Sequence of chain 1.B:
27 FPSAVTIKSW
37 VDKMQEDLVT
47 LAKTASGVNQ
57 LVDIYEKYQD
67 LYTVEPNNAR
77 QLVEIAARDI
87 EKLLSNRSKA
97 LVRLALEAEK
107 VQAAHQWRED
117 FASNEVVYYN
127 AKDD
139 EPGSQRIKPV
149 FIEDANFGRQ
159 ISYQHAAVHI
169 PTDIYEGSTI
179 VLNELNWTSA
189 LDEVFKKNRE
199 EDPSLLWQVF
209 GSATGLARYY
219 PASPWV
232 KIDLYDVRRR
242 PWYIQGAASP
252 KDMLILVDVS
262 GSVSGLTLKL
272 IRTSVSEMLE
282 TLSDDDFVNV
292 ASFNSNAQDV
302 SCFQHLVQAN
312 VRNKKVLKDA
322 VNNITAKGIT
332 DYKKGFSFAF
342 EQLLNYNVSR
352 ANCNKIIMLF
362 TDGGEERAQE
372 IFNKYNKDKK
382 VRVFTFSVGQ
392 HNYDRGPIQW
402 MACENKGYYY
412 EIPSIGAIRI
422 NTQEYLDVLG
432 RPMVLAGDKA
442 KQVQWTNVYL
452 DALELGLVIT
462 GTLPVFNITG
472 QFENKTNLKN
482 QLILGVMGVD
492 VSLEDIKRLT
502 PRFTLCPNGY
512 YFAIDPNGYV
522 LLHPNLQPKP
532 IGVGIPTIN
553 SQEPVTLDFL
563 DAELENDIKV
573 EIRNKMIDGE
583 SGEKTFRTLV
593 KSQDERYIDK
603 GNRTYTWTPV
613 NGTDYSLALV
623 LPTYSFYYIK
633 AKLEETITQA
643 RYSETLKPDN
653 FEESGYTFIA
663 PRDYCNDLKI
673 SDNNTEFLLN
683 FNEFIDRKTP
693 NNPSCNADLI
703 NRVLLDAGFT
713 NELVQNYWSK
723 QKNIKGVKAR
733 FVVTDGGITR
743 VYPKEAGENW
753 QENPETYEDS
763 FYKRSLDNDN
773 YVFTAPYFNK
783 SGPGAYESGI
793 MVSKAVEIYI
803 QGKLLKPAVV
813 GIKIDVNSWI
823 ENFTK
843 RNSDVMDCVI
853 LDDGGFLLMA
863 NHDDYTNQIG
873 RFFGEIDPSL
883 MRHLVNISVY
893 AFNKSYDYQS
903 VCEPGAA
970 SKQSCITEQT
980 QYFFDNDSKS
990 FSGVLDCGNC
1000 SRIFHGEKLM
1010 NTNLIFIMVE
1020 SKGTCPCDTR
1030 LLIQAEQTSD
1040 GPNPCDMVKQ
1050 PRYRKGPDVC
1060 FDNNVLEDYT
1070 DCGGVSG

The small molecule below binds the protein below.
Small molecule (SMILES): CC(=O)N[C@@H]1[C@@H](O)[C@H](O)[C@@H](CO)O[C@H]1O

Binding-site contacts:
Ligand atom O3 contacts residue LYS88 of chain 1.B at 3.2 Å.
Ligand atom C6 contacts residue LYS88 of chain 1.B at 3.9 Å.
Ligand atom C8 contacts residue ASN92 of chain 1.B at 4.2 Å.
Ligand atom C7 contacts residue ASN92 of chain 1.B at 4.2 Å.
Ligand atom O3 contacts residue ASN92 of chain 1.B at 3.4 Å (h-bond).
Ligand atom O7 contacts residue GLU199 of chain 1.B at 2.8 Å (salt-bridge).
Ligand atom C3 contacts residue ASN92 of chain 1.B at 3.7 Å.
Ligand atom C1 contacts residue ASP200 of chain 1.B at 4.2 Å.
Ligand atom O6 contacts residue LYS88 of chain 1.B at 4.2 Å.
Ligand atom O5 contacts residue LYS88 of chain 1.B at 4.2 Å.
Ligand atom N2 contacts residue ASN92 of chain 1.B at 3.3 Å (h-bond).
Ligand atom C1 contacts residue ASN92 of chain 1.B at 1.4 Å.
Ligand atom O5 contacts residue ASN92 of chain 1.B at 2.4 Å (h-bond).
Ligand atom C4 contacts residue ASN92 of chain 1.B at 4.2 Å.
Ligand atom C2 contacts residue ASN92 of chain 1.B at 2.5 Å.
Ligand atom C7 contacts residue GLU199 of chain 1.B at 3.8 Å.
Ligand atom O7 contacts residue ASP200 of chain 1.B at 4.5 Å.
Ligand atom C5 contacts residue ASN92 of chain 1.B at 3.6 Å.